A protein and the small-molecule ligand that binds it are described below.
Small molecule (SMILES): CC(=O)N[C@@H]1[C@@H](O)[C@H](O)[C@@H](CO)O[C@H]1O

Binding-site contacts:
Ligand atom C2 contacts residue ASP796 of chain 1.A at 4.2 Å.
Ligand atom O7 contacts residue ASN709 of chain 1.C at 3.6 Å (h-bond).
Ligand atom O5 contacts residue ASP796 of chain 1.A at 3.8 Å.
Ligand atom C3 contacts residue ASN709 of chain 1.C at 3.6 Å.
Ligand atom N2 contacts residue ASN709 of chain 1.C at 3.0 Å (h-bond).
Ligand atom C8 contacts residue ILE1130 of chain 1.C at 3.8 Å (hydrophobic).
Ligand atom C1 contacts residue ASN709 of chain 1.C at 1.2 Å.
Ligand atom C5 contacts residue ASN709 of chain 1.C at 3.3 Å.
Ligand atom C2 contacts residue ASN709 of chain 1.C at 2.4 Å.
Ligand atom O7 contacts residue ASP796 of chain 1.A at 3.9 Å.
Ligand atom C6 contacts residue ASN709 of chain 1.C at 4.4 Å.
Ligand atom C4 contacts residue ASN709 of chain 1.C at 4.0 Å.
Ligand atom O5 contacts residue ASN709 of chain 1.C at 2.0 Å (h-bond).
Ligand atom C1 contacts residue ASP796 of chain 1.A at 3.9 Å.
Ligand atom C7 contacts residue ASN709 of chain 1.C at 3.5 Å.

Sequence of chain 1.C:
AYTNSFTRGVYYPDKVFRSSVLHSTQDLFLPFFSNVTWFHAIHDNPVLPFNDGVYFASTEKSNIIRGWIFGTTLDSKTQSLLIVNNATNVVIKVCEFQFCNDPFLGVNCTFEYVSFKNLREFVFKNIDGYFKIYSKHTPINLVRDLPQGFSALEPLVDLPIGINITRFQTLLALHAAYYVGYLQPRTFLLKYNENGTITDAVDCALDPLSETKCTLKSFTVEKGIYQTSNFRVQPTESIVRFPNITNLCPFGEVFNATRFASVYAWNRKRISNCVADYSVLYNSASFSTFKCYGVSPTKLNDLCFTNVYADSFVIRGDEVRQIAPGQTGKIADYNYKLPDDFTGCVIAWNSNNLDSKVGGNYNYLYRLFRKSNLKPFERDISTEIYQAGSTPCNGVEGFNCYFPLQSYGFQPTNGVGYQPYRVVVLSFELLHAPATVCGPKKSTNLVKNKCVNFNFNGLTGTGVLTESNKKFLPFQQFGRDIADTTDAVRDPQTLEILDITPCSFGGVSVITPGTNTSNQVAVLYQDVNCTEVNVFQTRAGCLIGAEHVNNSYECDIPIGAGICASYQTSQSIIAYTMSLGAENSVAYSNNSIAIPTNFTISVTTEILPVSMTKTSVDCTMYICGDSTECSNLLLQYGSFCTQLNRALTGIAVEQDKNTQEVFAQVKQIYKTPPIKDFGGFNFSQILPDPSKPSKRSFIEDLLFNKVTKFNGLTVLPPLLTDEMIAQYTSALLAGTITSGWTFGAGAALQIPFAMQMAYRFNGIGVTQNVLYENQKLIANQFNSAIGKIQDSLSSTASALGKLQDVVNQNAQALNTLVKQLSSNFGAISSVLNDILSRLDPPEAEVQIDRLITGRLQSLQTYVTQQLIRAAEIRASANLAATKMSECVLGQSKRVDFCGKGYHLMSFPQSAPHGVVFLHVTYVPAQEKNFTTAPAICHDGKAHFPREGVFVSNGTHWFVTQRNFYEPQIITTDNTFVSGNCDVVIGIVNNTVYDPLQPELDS

Sequence of chain 1.A:
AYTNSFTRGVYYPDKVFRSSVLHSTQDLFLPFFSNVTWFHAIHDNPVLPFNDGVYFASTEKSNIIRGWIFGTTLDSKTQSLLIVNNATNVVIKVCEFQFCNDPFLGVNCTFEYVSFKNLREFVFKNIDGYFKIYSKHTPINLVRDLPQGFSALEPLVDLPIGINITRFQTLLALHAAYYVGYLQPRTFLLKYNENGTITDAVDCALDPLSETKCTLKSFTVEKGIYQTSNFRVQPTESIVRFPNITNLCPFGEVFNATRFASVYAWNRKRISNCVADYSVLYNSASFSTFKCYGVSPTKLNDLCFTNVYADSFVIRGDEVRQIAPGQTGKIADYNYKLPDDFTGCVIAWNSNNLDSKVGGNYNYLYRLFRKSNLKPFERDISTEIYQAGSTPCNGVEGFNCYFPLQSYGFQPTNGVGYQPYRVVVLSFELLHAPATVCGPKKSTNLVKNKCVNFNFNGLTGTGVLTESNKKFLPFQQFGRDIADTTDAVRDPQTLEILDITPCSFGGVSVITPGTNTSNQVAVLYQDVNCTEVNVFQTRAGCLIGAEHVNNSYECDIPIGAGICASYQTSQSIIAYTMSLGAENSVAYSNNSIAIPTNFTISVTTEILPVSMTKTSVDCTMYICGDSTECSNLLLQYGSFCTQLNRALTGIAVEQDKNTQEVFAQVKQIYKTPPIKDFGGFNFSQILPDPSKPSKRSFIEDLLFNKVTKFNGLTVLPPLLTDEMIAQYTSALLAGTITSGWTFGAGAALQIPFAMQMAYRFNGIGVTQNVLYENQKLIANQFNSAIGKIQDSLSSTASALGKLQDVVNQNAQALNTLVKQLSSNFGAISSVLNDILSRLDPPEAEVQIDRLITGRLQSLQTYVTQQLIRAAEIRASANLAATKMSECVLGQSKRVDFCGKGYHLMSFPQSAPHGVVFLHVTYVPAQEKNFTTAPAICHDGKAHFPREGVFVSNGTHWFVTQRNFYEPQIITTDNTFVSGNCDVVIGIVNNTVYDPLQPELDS